A protein and the small-molecule ligand that binds it are described below.
Small molecule (SMILES): CC(=O)Nc1cc2cccnc2c2ncccc12

Sequence of chain 2.B:
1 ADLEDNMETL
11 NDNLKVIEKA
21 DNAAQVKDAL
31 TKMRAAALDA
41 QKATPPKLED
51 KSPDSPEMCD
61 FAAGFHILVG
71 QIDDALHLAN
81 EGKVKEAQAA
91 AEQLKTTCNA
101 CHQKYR

Binding-site contacts:
Ligand atom CAI contacts residue ALA62 of chain 2.B at 3.7 Å (hydrophobic).
Ligand atom CAR contacts residue NI1 of chain 2.I at 2.9 Å.
Ligand atom CAC contacts residue MET58 of chain 2.B at 3.5 Å (hydrophobic).
Ligand atom NAL contacts residue PRO53 of chain 2.B at 3.2 Å (h-bond).
Ligand atom CAG contacts residue ALA62 of chain 2.B at 4.0 Å (hydrophobic).
Ligand atom CAO contacts residue MET58 of chain 2.B at 4.1 Å (hydrophobic).
Ligand atom NAL contacts residue CYS59 of chain 2.B at 3.6 Å.
Ligand atom CAQ contacts residue NI1 of chain 2.I at 2.9 Å.
Ligand atom OAB contacts residue CYS59 of chain 2.B at 2.7 Å.
Ligand atom OAB contacts residue ALA62 of chain 2.B at 3.5 Å.
Ligand atom NAK contacts residue NI1 of chain 2.I at 2.1 Å (h-bond).
Ligand atom CAD contacts residue PRO53 of chain 2.B at 4.1 Å (hydrophobic).
Ligand atom OAB contacts residue PRO53 of chain 2.B at 3.9 Å.
Ligand atom CAM contacts residue CYS59 of chain 2.B at 2.6 Å (hydrophobic).
Ligand atom CAH contacts residue PRO53 of chain 2.B at 4.1 Å (hydrophobic).
Ligand atom CAR contacts residue PRO53 of chain 2.B at 4.1 Å (hydrophobic).
Ligand atom CAC contacts residue LYS42 of chain 2.B at 4.0 Å.
Ligand atom CAE contacts residue ALA43 of chain 2.B at 3.8 Å (hydrophobic).
Ligand atom CAG contacts residue GLN41 of chain 2.B at 3.8 Å.
Ligand atom OAB contacts residue MET58 of chain 2.B at 3.2 Å (h-bond).
Ligand atom CAF contacts residue PRO53 of chain 2.B at 4.2 Å (hydrophobic).
Ligand atom CAP contacts residue NI1 of chain 2.I at 4.2 Å.
Ligand atom CAM contacts residue PRO53 of chain 2.B at 3.6 Å (hydrophobic).
Ligand atom CAP contacts residue PRO53 of chain 2.B at 3.8 Å (hydrophobic).
Ligand atom NAJ contacts residue MET58 of chain 2.B at 4.2 Å.
Ligand atom CAI contacts residue PRO53 of chain 2.B at 3.8 Å (hydrophobic).
Ligand atom CAG contacts residue MET58 of chain 2.B at 3.7 Å (hydrophobic).
Ligand atom CAN contacts residue PRO53 of chain 2.B at 3.3 Å (hydrophobic).
Ligand atom NAJ contacts residue NI1 of chain 2.I at 2.1 Å (h-bond).
Ligand atom CAE contacts residue LYS42 of chain 2.B at 3.1 Å.
Ligand atom NAJ contacts residue LYS42 of chain 2.B at 3.8 Å.
Ligand atom CAE contacts residue NI1 of chain 2.I at 3.1 Å.
Ligand atom CAC contacts residue ALA43 of chain 2.B at 3.4 Å (hydrophobic).
Ligand atom CAE contacts residue MET58 of chain 2.B at 3.8 Å (hydrophobic).
Ligand atom CAI contacts residue MET58 of chain 2.B at 3.6 Å (hydrophobic).
Ligand atom CAA contacts residue CYS59 of chain 2.B at 1.8 Å (hydrophobic).
Ligand atom CAC contacts residue GLN41 of chain 2.B at 3.5 Å.
Ligand atom CAF contacts residue NI1 of chain 2.I at 3.1 Å.
Ligand atom NAK contacts residue PRO53 of chain 2.B at 4.2 Å.
Ligand atom CAE contacts residue GLN41 of chain 2.B at 3.8 Å.